The protein below binds the small molecule below.
Small molecule (SMILES): CC(=O)N[C@@H]1[C@@H](O)[C@H](O)[C@@H](CO)O[C@H]1O

Sequence of chain 1.A:
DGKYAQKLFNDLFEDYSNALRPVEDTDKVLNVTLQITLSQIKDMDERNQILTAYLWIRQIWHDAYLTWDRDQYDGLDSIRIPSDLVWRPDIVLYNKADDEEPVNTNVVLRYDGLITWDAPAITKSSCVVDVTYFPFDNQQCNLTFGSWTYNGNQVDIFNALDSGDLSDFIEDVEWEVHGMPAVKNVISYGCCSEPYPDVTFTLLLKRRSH

Binding-site contacts:
Ligand atom O6 contacts residue PHE161 of chain 1.A at 3.3 Å.
Ligand atom C2 contacts residue ASN32 of chain 1.A at 2.5 Å.
Ligand atom O5 contacts residue PHE161 of chain 1.A at 4.2 Å.
Ligand atom C5 contacts residue ASN32 of chain 1.A at 3.6 Å.
Ligand atom C1 contacts residue ASN32 of chain 1.A at 1.4 Å.
Ligand atom C3 contacts residue ASN32 of chain 1.A at 3.8 Å.
Ligand atom O7 contacts residue ASN32 of chain 1.A at 3.4 Å (h-bond).
Ligand atom O5 contacts residue ASN32 of chain 1.A at 2.2 Å (h-bond).
Ligand atom C4 contacts residue ASN32 of chain 1.A at 4.2 Å.
Ligand atom C8 contacts residue LYS29 of chain 1.A at 3.8 Å.
Ligand atom N2 contacts residue ASN32 of chain 1.A at 3.1 Å (h-bond).
Ligand atom C1 contacts residue VAL30 of chain 1.A at 4.3 Å (hydrophobic).
Ligand atom C7 contacts residue VAL30 of chain 1.A at 4.2 Å (hydrophobic).
Ligand atom C7 contacts residue ASN32 of chain 1.A at 3.5 Å.
Ligand atom N2 contacts residue VAL30 of chain 1.A at 3.8 Å.
Ligand atom C8 contacts residue VAL30 of chain 1.A at 3.3 Å (hydrophobic).